Sequence of chain 1.A:
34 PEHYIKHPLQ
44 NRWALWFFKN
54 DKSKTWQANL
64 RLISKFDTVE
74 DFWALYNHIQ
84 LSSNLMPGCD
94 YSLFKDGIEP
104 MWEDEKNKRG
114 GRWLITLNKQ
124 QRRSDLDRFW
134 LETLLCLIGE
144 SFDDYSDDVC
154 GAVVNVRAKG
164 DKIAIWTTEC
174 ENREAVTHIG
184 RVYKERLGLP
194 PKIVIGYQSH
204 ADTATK

Binding-site contacts:
Ligand atom O1C contacts residue LYS165 of chain 1.A at 3.4 Å (salt-bridge).
Ligand atom N9 contacts residue TRP105 of chain 1.A at 4.0 Å.
Ligand atom CM7 contacts residue TRP105 of chain 1.A at 3.7 Å (hydrophobic).
Ligand atom C2 contacts residue TRP105 of chain 1.A at 3.8 Å (hydrophobic).
Ligand atom C4 contacts residue TRP105 of chain 1.A at 3.8 Å (hydrophobic).
Ligand atom O6 contacts residue MET104 of chain 1.A at 3.1 Å.
Ligand atom C6 contacts residue TRP59 of chain 1.A at 3.6 Å (hydrophobic).
Ligand atom O2B contacts residue LYS165 of chain 1.A at 2.7 Å (salt-bridge).
Ligand atom PB contacts residue LYS165 of chain 1.A at 3.7 Å.
Ligand atom PB contacts residue ARG160 of chain 1.A at 3.7 Å.
Ligand atom N9 contacts residue TRP59 of chain 1.A at 3.5 Å (h-bond).
Ligand atom O4' contacts residue TRP59 of chain 1.A at 3.3 Å.
Ligand atom C5 contacts residue TRP105 of chain 1.A at 3.8 Å (hydrophobic).
Ligand atom C2 contacts residue TRP59 of chain 1.A at 3.8 Å (hydrophobic).
Ligand atom N1 contacts residue TRP59 of chain 1.A at 3.9 Å.
Ligand atom N7 contacts residue TRP59 of chain 1.A at 3.5 Å.
Ligand atom O1A contacts residue ARG160 of chain 1.A at 2.8 Å (salt-bridge).
Ligand atom N7 contacts residue TRP105 of chain 1.A at 3.6 Å.
Ligand atom N3 contacts residue TRP105 of chain 1.A at 3.9 Å.
Ligand atom O6 contacts residue TRP59 of chain 1.A at 3.7 Å.
Ligand atom C6 contacts residue MET104 of chain 1.A at 4.0 Å (hydrophobic).
Ligand atom C6 contacts residue GLU106 of chain 1.A at 3.8 Å.
Ligand atom O6 contacts residue GLU106 of chain 1.A at 3.8 Å.
Ligand atom N3 contacts residue TRP59 of chain 1.A at 3.8 Å.
Ligand atom C5 contacts residue TRP59 of chain 1.A at 3.6 Å (hydrophobic).
Ligand atom N2 contacts residue GLU106 of chain 1.A at 2.6 Å (salt-bridge).
Ligand atom C1' contacts residue TRP59 of chain 1.A at 3.4 Å (hydrophobic).
Ligand atom CM7 contacts residue TRP59 of chain 1.A at 3.7 Å (hydrophobic).
Ligand atom C8 contacts residue TRP59 of chain 1.A at 3.4 Å (hydrophobic).
Ligand atom O3A contacts residue LYS165 of chain 1.A at 3.5 Å (salt-bridge).
Ligand atom O1B contacts residue ARG160 of chain 1.A at 3.0 Å (salt-bridge).
Ligand atom O2B contacts residue ARG160 of chain 1.A at 3.4 Å (salt-bridge).
Ligand atom N1 contacts residue TRP105 of chain 1.A at 3.5 Å.
Ligand atom C4 contacts residue TRP59 of chain 1.A at 3.5 Å (hydrophobic).
Ligand atom O2C contacts residue LYS209 of chain 1.A at 3.3 Å (salt-bridge).
Ligand atom O6 contacts residue TRP105 of chain 1.A at 2.8 Å (h-bond).
Ligand atom C8 contacts residue TRP105 of chain 1.A at 4.0 Å (hydrophobic).
Ligand atom C2 contacts residue GLU106 of chain 1.A at 3.5 Å.
Ligand atom N1 contacts residue GLU106 of chain 1.A at 2.9 Å (salt-bridge).
Ligand atom C6 contacts residue TRP105 of chain 1.A at 3.4 Å (hydrophobic).

This small molecule binds to this protein.
Small molecule (SMILES): C[n+]1cn([C@@H]2O[C@H](CO[P](=O)(O)O[P](=O)(O)OP(=O)(O)O)[C@@H](O)[C@H]2O)c2nc(N)[nH]c(=O)c21